The small molecule below binds the protein below.
Small molecule (SMILES): CC(=O)N[C@H]1[C@H](O[C@H]2[C@H](O)[C@@H](NC(C)=O)CO[C@@H]2CO)O[C@H](CO)[C@@H](O)[C@@H]1O

Sequence of chain 1.B:
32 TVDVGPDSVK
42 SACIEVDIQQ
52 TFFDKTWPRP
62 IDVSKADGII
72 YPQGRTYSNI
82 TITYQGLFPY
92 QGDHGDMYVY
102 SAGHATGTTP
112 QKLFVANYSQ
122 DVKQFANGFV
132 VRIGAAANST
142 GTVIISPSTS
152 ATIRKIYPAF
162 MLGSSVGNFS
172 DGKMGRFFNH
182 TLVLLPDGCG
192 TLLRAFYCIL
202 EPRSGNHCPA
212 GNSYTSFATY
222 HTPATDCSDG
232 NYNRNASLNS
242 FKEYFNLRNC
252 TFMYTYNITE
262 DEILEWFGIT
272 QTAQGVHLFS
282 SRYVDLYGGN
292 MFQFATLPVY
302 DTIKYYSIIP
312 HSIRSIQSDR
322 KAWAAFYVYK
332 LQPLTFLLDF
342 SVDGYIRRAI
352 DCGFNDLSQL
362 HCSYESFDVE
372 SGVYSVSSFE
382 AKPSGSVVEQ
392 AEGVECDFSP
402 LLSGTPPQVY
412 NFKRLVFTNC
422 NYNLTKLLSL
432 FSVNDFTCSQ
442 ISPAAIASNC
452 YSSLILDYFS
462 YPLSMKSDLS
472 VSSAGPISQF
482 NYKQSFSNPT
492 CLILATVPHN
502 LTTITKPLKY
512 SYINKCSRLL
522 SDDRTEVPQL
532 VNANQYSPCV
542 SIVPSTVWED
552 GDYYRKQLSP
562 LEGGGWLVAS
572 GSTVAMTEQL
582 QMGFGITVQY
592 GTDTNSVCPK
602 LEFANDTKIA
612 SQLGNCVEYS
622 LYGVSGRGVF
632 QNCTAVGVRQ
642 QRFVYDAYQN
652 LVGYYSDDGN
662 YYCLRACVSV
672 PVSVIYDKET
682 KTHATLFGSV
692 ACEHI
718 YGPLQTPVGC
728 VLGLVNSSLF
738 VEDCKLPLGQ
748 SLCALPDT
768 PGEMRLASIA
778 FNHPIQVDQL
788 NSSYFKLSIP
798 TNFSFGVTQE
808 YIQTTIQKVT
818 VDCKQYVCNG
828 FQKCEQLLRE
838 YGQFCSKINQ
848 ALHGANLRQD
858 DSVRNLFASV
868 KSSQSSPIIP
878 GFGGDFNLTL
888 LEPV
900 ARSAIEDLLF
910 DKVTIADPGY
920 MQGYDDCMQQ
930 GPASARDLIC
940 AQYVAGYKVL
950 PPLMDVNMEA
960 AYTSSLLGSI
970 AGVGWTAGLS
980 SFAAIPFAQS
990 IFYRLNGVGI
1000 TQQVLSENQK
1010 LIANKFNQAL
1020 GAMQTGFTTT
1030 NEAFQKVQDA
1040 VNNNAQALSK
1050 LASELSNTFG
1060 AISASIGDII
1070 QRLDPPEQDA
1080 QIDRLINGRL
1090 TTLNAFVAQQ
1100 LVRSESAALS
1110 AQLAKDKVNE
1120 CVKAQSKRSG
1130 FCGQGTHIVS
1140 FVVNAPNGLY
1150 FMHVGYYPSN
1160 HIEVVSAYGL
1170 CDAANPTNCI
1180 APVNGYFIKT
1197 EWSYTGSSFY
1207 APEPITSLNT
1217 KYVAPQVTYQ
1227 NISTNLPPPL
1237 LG

Binding-site contacts:
Ligand atom C7 contacts residue ASN80 of chain 1.B at 3.4 Å.
Ligand atom C2 contacts residue ASN80 of chain 1.B at 2.5 Å.
Ligand atom C8 contacts residue VAL343 of chain 1.B at 3.8 Å (hydrophobic).
Ligand atom O7 contacts residue ASN80 of chain 1.B at 3.5 Å (h-bond).
Ligand atom C1 contacts residue ASN80 of chain 1.B at 1.5 Å.
Ligand atom O5 contacts residue ASN80 of chain 1.B at 2.4 Å (h-bond).
Ligand atom N2 contacts residue ASN80 of chain 1.B at 3.0 Å (h-bond).
Ligand atom C5 contacts residue ASN80 of chain 1.B at 3.7 Å.
Ligand atom C4 contacts residue ASN80 of chain 1.B at 4.3 Å.
Ligand atom N2 contacts residue VAL343 of chain 1.B at 4.1 Å.
Ligand atom C3 contacts residue ASN80 of chain 1.B at 3.8 Å.
Ligand atom C7 contacts residue VAL343 of chain 1.B at 4.1 Å (hydrophobic).